Binding-site contacts:
Ligand atom C3 contacts residue ASN320 of chain 1.B at 3.9 Å.
Ligand atom O3 contacts residue GLN569 of chain 1.B at 4.4 Å.
Ligand atom N2 contacts residue PRO568 of chain 1.B at 4.0 Å.
Ligand atom N2 contacts residue GLN569 of chain 1.B at 3.6 Å.
Ligand atom C2 contacts residue ASN320 of chain 1.B at 2.5 Å.
Ligand atom C3 contacts residue GLN569 of chain 1.B at 3.6 Å.
Ligand atom N2 contacts residue ASN320 of chain 1.B at 3.0 Å (h-bond).
Ligand atom C4 contacts residue ASN320 of chain 1.B at 4.3 Å.
Ligand atom C7 contacts residue ASN320 of chain 1.B at 4.0 Å.
Ligand atom C2 contacts residue GLN569 of chain 1.B at 3.9 Å.
Ligand atom C1 contacts residue GLN569 of chain 1.B at 4.0 Å.
Ligand atom C1 contacts residue ASN320 of chain 1.B at 1.4 Å.
Ligand atom C8 contacts residue PRO319 of chain 1.B at 3.6 Å (hydrophobic).
Ligand atom O5 contacts residue ASN320 of chain 1.B at 2.4 Å (h-bond).
Ligand atom C7 contacts residue PRO568 of chain 1.B at 4.2 Å (hydrophobic).
Ligand atom C8 contacts residue PRO568 of chain 1.B at 3.4 Å (hydrophobic).
Ligand atom C5 contacts residue ASN320 of chain 1.B at 3.7 Å.

Sequence of chain 1.B:
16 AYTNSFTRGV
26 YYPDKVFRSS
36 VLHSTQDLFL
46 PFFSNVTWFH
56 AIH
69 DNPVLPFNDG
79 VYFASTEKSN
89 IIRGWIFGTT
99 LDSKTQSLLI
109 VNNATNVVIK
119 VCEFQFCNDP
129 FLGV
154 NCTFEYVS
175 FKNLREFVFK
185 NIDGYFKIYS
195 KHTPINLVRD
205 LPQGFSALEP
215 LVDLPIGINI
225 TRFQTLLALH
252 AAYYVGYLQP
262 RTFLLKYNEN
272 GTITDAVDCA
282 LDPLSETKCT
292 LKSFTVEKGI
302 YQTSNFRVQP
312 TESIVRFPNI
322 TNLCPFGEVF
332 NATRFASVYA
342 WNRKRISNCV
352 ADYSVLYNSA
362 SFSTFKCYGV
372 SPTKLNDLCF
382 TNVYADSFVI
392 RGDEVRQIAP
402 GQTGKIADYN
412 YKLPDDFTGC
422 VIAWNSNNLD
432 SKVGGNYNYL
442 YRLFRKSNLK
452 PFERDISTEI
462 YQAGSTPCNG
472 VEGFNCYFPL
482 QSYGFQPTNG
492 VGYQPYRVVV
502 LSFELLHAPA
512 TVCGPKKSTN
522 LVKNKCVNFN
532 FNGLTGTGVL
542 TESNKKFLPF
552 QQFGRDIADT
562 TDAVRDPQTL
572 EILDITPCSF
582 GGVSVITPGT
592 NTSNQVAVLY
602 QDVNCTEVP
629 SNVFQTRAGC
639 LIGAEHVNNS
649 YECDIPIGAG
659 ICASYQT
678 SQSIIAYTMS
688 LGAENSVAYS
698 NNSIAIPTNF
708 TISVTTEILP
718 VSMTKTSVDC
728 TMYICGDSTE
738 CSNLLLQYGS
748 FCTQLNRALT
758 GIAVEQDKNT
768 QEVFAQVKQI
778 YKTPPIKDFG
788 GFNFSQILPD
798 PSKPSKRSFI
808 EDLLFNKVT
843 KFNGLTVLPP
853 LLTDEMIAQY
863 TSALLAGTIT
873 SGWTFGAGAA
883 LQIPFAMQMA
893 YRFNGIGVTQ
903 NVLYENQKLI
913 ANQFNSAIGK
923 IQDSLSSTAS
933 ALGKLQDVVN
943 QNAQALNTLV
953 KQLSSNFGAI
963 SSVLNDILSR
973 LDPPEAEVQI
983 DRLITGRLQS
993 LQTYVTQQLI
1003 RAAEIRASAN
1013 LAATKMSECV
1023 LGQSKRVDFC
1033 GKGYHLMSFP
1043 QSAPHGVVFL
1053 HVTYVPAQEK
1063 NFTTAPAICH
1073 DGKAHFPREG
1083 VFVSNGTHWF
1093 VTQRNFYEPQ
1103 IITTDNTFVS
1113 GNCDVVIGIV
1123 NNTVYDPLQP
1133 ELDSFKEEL

The protein below binds the small molecule below.
Small molecule (SMILES): CC(=O)N[C@@H]1[C@@H](O)[C@H](O)[C@@H](CO)O[C@H]1O